Sequence of chain 1.B:
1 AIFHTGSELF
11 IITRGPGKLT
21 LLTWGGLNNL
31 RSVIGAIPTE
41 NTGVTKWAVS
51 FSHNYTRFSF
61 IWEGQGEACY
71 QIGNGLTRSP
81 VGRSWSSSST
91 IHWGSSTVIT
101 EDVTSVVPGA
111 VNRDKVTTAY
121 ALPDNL

This protein binds this small molecule.
Small molecule (SMILES): CC(=O)N[C@@H]1[C@@H](O[C@@H]2O[C@H](CO)[C@H](O)[C@H](O)[C@H]2O)[C@H](O[C@@H]2O[C@@H](C)[C@@H](O)[C@@H](O)[C@@H]2O)[C@@H](CO)O[C@H]1O

Sequence of chain 1.A:
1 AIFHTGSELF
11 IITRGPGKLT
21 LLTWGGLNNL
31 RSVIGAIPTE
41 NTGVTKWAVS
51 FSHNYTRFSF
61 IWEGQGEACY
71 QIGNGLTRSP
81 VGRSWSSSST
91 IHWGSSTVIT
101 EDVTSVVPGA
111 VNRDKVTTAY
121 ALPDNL

Binding-site contacts:
Ligand atom C5 contacts residue ARG113 of chain 1.A at 3.8 Å.
Ligand atom C2 contacts residue ASN54 of chain 1.B at 3.7 Å.
Ligand atom C6 contacts residue TYR55 of chain 1.B at 3.6 Å (hydrophobic).
Ligand atom C6 contacts residue ASN54 of chain 1.B at 4.0 Å.
Ligand atom C6 contacts residue ARG113 of chain 1.A at 3.9 Å.
Ligand atom C1 contacts residue LEU27 of chain 1.B at 4.2 Å (hydrophobic).
Ligand atom O4 contacts residue ASN54 of chain 1.B at 3.0 Å (h-bond).
Ligand atom O4 contacts residue PHE51 of chain 1.B at 4.2 Å.
Ligand atom C3 contacts residue TRP93 of chain 1.B at 3.9 Å (hydrophobic).
Ligand atom O3 contacts residue TRP93 of chain 1.B at 3.1 Å (h-bond).
Ligand atom C3 contacts residue ARG113 of chain 1.A at 3.3 Å.
Ligand atom O2 contacts residue VAL111 of chain 1.A at 4.0 Å.
Ligand atom C6 contacts residue ARG113 of chain 1.A at 3.3 Å.
Ligand atom O2 contacts residue ASN54 of chain 1.B at 4.2 Å.
Ligand atom C4 contacts residue LEU27 of chain 1.B at 3.8 Å (hydrophobic).
Ligand atom C3 contacts residue HIS53 of chain 1.B at 3.8 Å.
Ligand atom O3 contacts residue ARG113 of chain 1.A at 3.1 Å (salt-bridge).
Ligand atom C6 contacts residue TRP93 of chain 1.B at 4.1 Å (hydrophobic).
Ligand atom O5 contacts residue LEU27 of chain 1.B at 3.5 Å.
Ligand atom C4 contacts residue TRP93 of chain 1.B at 3.9 Å (hydrophobic).
Ligand atom O3 contacts residue HIS53 of chain 1.B at 2.8 Å (h-bond).
Ligand atom O4 contacts residue HIS53 of chain 1.B at 3.5 Å.
Ligand atom O2 contacts residue ARG113 of chain 1.A at 2.9 Å (salt-bridge).
Ligand atom C4 contacts residue ARG113 of chain 1.A at 3.9 Å.
Ligand atom O5 contacts residue ASN54 of chain 1.B at 3.3 Å.
Ligand atom O2 contacts residue VAL33 of chain 1.A at 4.0 Å.
Ligand atom C4 contacts residue TRP93 of chain 1.B at 4.1 Å (hydrophobic).
Ligand atom O5 contacts residue ARG113 of chain 1.A at 4.0 Å.
Ligand atom C2 contacts residue ARG113 of chain 1.A at 3.7 Å.
Ligand atom C6 contacts residue THR56 of chain 1.B at 4.2 Å.
Ligand atom C2 contacts residue HIS53 of chain 1.B at 4.0 Å.
Ligand atom C2 contacts residue TRP93 of chain 1.B at 4.1 Å (hydrophobic).
Ligand atom O4 contacts residue ARG113 of chain 1.A at 3.1 Å (salt-bridge).
Ligand atom C1 contacts residue ASN54 of chain 1.B at 3.4 Å.
Ligand atom C1 contacts residue ARG113 of chain 1.A at 4.1 Å.
Ligand atom O6 contacts residue ARG113 of chain 1.A at 3.7 Å.
Ligand atom O4 contacts residue TRP93 of chain 1.B at 2.7 Å (h-bond).
Ligand atom C4 contacts residue ASN54 of chain 1.B at 4.1 Å.
Ligand atom C5 contacts residue ASN54 of chain 1.B at 4.1 Å.
Ligand atom O6 contacts residue ASN54 of chain 1.B at 3.8 Å.